Sequence of chain 1.A:
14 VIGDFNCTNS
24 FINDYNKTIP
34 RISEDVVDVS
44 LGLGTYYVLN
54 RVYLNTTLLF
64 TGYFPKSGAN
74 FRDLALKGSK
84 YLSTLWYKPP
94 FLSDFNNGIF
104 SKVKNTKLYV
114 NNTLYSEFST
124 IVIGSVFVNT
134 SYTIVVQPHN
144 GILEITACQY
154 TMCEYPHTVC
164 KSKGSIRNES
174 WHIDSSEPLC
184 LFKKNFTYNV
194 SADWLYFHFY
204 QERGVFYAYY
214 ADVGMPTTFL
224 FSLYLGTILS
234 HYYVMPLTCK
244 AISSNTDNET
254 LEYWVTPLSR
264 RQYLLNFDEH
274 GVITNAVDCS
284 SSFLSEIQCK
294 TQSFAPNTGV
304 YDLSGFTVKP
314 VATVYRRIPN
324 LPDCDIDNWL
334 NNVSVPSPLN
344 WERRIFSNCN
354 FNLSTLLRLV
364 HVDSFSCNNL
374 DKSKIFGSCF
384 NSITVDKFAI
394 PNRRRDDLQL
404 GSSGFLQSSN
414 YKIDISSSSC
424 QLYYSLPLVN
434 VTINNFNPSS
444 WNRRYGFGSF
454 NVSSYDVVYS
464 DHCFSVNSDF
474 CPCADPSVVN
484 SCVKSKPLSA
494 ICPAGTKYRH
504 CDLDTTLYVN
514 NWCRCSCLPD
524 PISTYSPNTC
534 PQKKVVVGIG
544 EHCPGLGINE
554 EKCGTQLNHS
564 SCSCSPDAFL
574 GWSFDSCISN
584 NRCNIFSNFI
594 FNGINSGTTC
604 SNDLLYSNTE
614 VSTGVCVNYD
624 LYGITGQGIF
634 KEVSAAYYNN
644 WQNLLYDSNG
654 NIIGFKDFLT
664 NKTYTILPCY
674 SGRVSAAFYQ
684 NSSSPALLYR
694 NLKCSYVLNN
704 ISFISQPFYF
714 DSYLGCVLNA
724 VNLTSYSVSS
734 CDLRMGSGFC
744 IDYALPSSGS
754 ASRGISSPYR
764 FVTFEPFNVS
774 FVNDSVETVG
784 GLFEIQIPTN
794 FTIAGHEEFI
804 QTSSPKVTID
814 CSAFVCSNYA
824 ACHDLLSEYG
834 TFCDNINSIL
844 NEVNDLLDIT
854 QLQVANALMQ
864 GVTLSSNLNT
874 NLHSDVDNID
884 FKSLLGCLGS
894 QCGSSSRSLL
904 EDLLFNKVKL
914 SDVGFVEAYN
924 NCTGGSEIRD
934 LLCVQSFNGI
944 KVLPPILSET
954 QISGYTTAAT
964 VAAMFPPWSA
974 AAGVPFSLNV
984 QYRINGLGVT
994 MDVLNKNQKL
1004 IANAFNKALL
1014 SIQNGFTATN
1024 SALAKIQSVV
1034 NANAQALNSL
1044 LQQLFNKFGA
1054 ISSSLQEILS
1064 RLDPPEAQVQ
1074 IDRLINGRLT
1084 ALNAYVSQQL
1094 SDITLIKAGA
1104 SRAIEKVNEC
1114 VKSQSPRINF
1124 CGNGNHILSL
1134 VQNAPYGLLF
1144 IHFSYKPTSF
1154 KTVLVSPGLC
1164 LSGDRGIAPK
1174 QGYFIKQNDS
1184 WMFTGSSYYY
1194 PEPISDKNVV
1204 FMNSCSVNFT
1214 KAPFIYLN

Binding-site contacts:
Ligand atom O7 contacts residue TYR28 of chain 1.A at 3.0 Å (h-bond).
Ligand atom C1 contacts residue ASN29 of chain 1.A at 1.4 Å.
Ligand atom C4 contacts residue ASN29 of chain 1.A at 4.3 Å.
Ligand atom C3 contacts residue ASN29 of chain 1.A at 3.8 Å.
Ligand atom C2 contacts residue ASN29 of chain 1.A at 2.4 Å.
Ligand atom O7 contacts residue ASN29 of chain 1.A at 3.5 Å.
Ligand atom N2 contacts residue ASN29 of chain 1.A at 2.8 Å (h-bond).
Ligand atom C7 contacts residue ASN29 of chain 1.A at 3.3 Å.
Ligand atom C1 contacts residue THR31 of chain 1.A at 3.9 Å.
Ligand atom N2 contacts residue THR31 of chain 1.A at 4.0 Å.
Ligand atom O7 contacts residue LYS30 of chain 1.A at 4.5 Å.
Ligand atom C8 contacts residue ASN29 of chain 1.A at 4.4 Å.
Ligand atom C7 contacts residue LYS30 of chain 1.A at 4.3 Å.
Ligand atom C7 contacts residue TYR28 of chain 1.A at 4.1 Å (hydrophobic).
Ligand atom O5 contacts residue ASN29 of chain 1.A at 2.5 Å (h-bond).
Ligand atom C5 contacts residue ASN29 of chain 1.A at 3.7 Å.
Ligand atom C8 contacts residue LYS30 of chain 1.A at 4.1 Å.

This protein binds this small molecule.
Small molecule (SMILES): CC(=O)N[C@@H]1[C@@H](O)[C@H](O)[C@@H](CO)O[C@H]1O